Sequence of chain 1.D:
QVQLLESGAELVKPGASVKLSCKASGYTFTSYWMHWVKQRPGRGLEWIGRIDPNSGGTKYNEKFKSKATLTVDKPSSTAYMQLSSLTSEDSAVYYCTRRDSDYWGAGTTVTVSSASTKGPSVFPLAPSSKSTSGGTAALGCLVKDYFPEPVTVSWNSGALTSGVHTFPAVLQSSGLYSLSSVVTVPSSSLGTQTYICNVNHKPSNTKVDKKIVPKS

Sequence of chain 1.C:
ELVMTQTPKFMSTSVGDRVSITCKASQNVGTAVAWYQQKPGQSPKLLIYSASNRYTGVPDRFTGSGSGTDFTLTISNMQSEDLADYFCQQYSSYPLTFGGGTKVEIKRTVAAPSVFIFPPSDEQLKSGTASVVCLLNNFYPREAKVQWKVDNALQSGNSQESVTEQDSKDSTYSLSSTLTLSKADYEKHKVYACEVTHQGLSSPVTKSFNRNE

This protein binds this small molecule.
Small molecule (SMILES): COCCO[C@@H](C)CO[C@H](C)CO[C@H](C)COC(C)CO[C@@H](C)CO[C@@H](C)CO[C@H](C)CO[C@H](C)COC[C@H](C)N

Binding-site contacts:
Ligand atom C15 contacts residue THR97 of chain 1.D at 3.9 Å.
Ligand atom O6 contacts residue TYR36 of chain 1.C at 3.6 Å.
Ligand atom O6 contacts residue TRP104 of chain 1.D at 2.9 Å (h-bond).
Ligand atom C8 contacts residue LEU96 of chain 1.C at 3.7 Å (hydrophobic).
Ligand atom C16 contacts residue LEU46 of chain 1.C at 3.5 Å (hydrophobic).
Ligand atom C14 contacts residue LEU46 of chain 1.C at 4.0 Å (hydrophobic).
Ligand atom C14 contacts residue TYR36 of chain 1.C at 3.7 Å (hydrophobic).
Ligand atom C12 contacts residue HIS35 of chain 1.D at 3.9 Å.
Ligand atom O4 contacts residue HIS35 of chain 1.D at 3.6 Å.
Ligand atom C8 contacts residue GLN89 of chain 1.C at 3.3 Å.
Ligand atom O6 contacts residue LEU46 of chain 1.C at 3.8 Å.
Ligand atom C15 contacts residue ARG98 of chain 1.D at 3.8 Å.
Ligand atom C7 contacts residue HIS35 of chain 1.D at 3.9 Å.
Ligand atom C9 contacts residue TYR91 of chain 1.C at 3.6 Å (hydrophobic).
Ligand atom C9 contacts residue LEU96 of chain 1.C at 4.0 Å (hydrophobic).
Ligand atom C12 contacts residue VAL37 of chain 1.D at 3.9 Å (hydrophobic).
Ligand atom C12 contacts residue GLN89 of chain 1.C at 3.2 Å.
Ligand atom C6 contacts residue TYR36 of chain 1.C at 4.0 Å (hydrophobic).
Ligand atom C16 contacts residue SER101 of chain 1.D at 3.1 Å.
Ligand atom C13 contacts residue THR97 of chain 1.D at 3.8 Å.
Ligand atom C10 contacts residue TYR36 of chain 1.C at 3.7 Å (hydrophobic).
Ligand atom C13 contacts residue TRP104 of chain 1.D at 3.7 Å (hydrophobic).
Ligand atom C11 contacts residue GLN89 of chain 1.C at 3.2 Å.
Ligand atom C16 contacts residue TRP104 of chain 1.D at 3.9 Å (hydrophobic).
Ligand atom C9 contacts residue HIS35 of chain 1.D at 4.0 Å.
Ligand atom C10 contacts residue THR97 of chain 1.D at 3.5 Å.
Ligand atom C14 contacts residue TRP104 of chain 1.D at 3.6 Å (hydrophobic).
Ligand atom C8 contacts residue HIS35 of chain 1.D at 3.8 Å.
Ligand atom C6 contacts residue ALA34 of chain 1.C at 4.0 Å (hydrophobic).
Ligand atom C16 contacts residue ASP102 of chain 1.D at 3.2 Å.
Ligand atom C6 contacts residue TYR49 of chain 1.C at 4.0 Å (hydrophobic).
Ligand atom C12 contacts residue PHE98 of chain 1.C at 4.0 Å (hydrophobic).
Ligand atom O5 contacts residue TYR36 of chain 1.C at 3.5 Å (h-bond).
Ligand atom C11 contacts residue TYR36 of chain 1.C at 3.7 Å (hydrophobic).
Ligand atom O5 contacts residue TRP104 of chain 1.D at 4.0 Å.
Ligand atom C10 contacts residue TRP104 of chain 1.D at 3.6 Å (hydrophobic).
Ligand atom C20 contacts residue TYR49 of chain 1.C at 3.9 Å (hydrophobic).
Ligand atom O4 contacts residue GLN89 of chain 1.C at 3.8 Å.
Ligand atom C18 contacts residue TYR49 of chain 1.C at 4.1 Å (hydrophobic).
Ligand atom C19 contacts residue TYR55 of chain 1.C at 4.0 Å (hydrophobic).